This small molecule binds to this protein.
Small molecule (SMILES): CC(=O)N[C@H]1[C@H](O[C@H]2[C@H](O)[C@@H](NC(C)=O)CO[C@@H]2CO[C@@H]2O[C@@H](C)[C@@H](O)[C@@H](O)[C@@H]2O)O[C@H](CO)[C@@H](O[C@@H]2O[C@H](CO)[C@@H](O)[C@H](O)[C@@H]2O)[C@@H]1O

Sequence of chain 1.B:
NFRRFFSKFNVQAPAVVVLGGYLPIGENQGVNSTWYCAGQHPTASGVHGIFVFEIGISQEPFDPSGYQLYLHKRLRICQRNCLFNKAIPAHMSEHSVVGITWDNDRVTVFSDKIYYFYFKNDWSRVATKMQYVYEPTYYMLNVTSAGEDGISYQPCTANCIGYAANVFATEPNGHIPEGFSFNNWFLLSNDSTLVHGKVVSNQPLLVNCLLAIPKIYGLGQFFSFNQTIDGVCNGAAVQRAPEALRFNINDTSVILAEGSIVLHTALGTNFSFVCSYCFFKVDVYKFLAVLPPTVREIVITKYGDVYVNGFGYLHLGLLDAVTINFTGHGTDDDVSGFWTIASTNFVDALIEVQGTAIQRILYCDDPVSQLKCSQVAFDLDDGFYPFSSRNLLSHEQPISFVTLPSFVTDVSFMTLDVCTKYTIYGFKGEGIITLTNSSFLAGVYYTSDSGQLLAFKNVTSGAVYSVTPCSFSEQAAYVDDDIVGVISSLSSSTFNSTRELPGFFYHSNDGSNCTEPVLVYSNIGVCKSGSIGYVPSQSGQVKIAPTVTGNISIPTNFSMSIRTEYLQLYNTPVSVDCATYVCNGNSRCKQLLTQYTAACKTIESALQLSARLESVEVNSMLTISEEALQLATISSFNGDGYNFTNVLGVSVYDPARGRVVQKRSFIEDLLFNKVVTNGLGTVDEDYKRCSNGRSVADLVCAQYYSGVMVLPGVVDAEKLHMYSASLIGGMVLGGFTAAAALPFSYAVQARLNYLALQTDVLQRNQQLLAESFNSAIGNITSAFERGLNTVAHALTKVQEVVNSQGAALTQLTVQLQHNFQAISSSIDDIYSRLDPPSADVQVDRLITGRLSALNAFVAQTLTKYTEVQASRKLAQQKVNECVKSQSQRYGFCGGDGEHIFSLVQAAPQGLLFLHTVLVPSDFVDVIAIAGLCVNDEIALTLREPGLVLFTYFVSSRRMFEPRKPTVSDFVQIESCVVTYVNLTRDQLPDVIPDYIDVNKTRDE

Binding-site contacts:
Ligand atom C1 contacts residue THR200 of chain 1.B at 4.1 Å.
Ligand atom N2 contacts residue ASN198 of chain 1.B at 2.8 Å (h-bond).
Ligand atom C6 contacts residue ASN198 of chain 1.B at 3.7 Å.
Ligand atom C1 contacts residue ASN198 of chain 1.B at 1.4 Å.
Ligand atom C6 contacts residue ASN198 of chain 1.B at 4.3 Å.
Ligand atom O5 contacts residue ASN198 of chain 1.B at 2.4 Å (h-bond).
Ligand atom O7 contacts residue ASN198 of chain 1.B at 3.6 Å (h-bond).
Ligand atom C5 contacts residue THR200 of chain 1.B at 4.1 Å.
Ligand atom C6 contacts residue THR200 of chain 1.B at 4.0 Å.
Ligand atom C4 contacts residue ASN198 of chain 1.B at 4.2 Å.
Ligand atom O5 contacts residue THR200 of chain 1.B at 4.1 Å.
Ligand atom C8 contacts residue ASN198 of chain 1.B at 4.4 Å.
Ligand atom C5 contacts residue ASN198 of chain 1.B at 3.7 Å.
Ligand atom C6 contacts residue SER208 of chain 1.B at 4.1 Å.
Ligand atom C7 contacts residue ASN198 of chain 1.B at 3.4 Å.
Ligand atom O5 contacts residue THR200 of chain 1.B at 3.2 Å.
Ligand atom C5 contacts residue ASN198 of chain 1.B at 4.1 Å.
Ligand atom C3 contacts residue ASN198 of chain 1.B at 3.8 Å.
Ligand atom O5 contacts residue ASN198 of chain 1.B at 4.2 Å.
Ligand atom C2 contacts residue ASN198 of chain 1.B at 2.4 Å.
Ligand atom C6 contacts residue THR200 of chain 1.B at 3.7 Å.